This protein binds this small molecule.
Small molecule (SMILES): CC(=O)N[C@H]1[C@H](O[C@H]2[C@H](O)[C@@H](NC(C)=O)CO[C@@H]2CO)O[C@H](CO)[C@@H](O[C@@H]2O[C@H](CO)[C@@H](O)[C@H](O)[C@@H]2O)[C@@H]1O

Binding-site contacts:
Ligand atom C2 contacts residue ASN225 of chain 37.E at 2.5 Å.
Ligand atom C8 contacts residue MET223 of chain 37.E at 3.3 Å (hydrophobic).
Ligand atom O6 contacts residue ASP283 of chain 37.E at 3.8 Å.
Ligand atom C5 contacts residue ASN225 of chain 37.E at 3.6 Å.
Ligand atom C4 contacts residue LYS220 of chain 37.E at 3.4 Å.
Ligand atom O4 contacts residue LYS220 of chain 37.E at 4.2 Å.
Ligand atom C5 contacts residue MET223 of chain 37.E at 4.0 Å (hydrophobic).
Ligand atom O5 contacts residue ASN225 of chain 37.E at 2.3 Å (h-bond).
Ligand atom N2 contacts residue LYS220 of chain 37.E at 4.1 Å.
Ligand atom O6 contacts residue TYR243 of chain 37.E at 4.0 Å.
Ligand atom C7 contacts residue MET223 of chain 37.E at 3.6 Å (hydrophobic).
Ligand atom C8 contacts residue ARG251 of chain 37.E at 3.5 Å.
Ligand atom N2 contacts residue ASN225 of chain 37.E at 3.0 Å (h-bond).
Ligand atom O3 contacts residue LYS220 of chain 37.E at 3.8 Å.
Ligand atom O7 contacts residue SER252 of chain 37.E at 2.9 Å (h-bond).
Ligand atom C8 contacts residue SER252 of chain 37.E at 3.4 Å.
Ligand atom O7 contacts residue LYS220 of chain 37.E at 4.0 Å.
Ligand atom C4 contacts residue ASN225 of chain 37.E at 4.2 Å.
Ligand atom O3 contacts residue ASP283 of chain 37.E at 4.3 Å.
Ligand atom C1 contacts residue ASN225 of chain 37.E at 1.4 Å.
Ligand atom C7 contacts residue SER252 of chain 37.E at 3.5 Å.
Ligand atom C6 contacts residue ASP283 of chain 37.E at 3.8 Å.
Ligand atom C3 contacts residue ASN225 of chain 37.E at 3.8 Å.
Ligand atom C5 contacts residue LYS220 of chain 37.E at 4.0 Å.
Ligand atom O5 contacts residue LYS220 of chain 37.E at 3.4 Å.
Ligand atom C2 contacts residue ASP283 of chain 37.E at 3.8 Å.
Ligand atom O7 contacts residue ASN225 of chain 37.E at 2.9 Å (h-bond).
Ligand atom O7 contacts residue MET223 of chain 37.E at 3.5 Å.
Ligand atom N2 contacts residue MET223 of chain 37.E at 3.8 Å.
Ligand atom C6 contacts residue LYS220 of chain 37.E at 4.0 Å.
Ligand atom O7 contacts residue ARG251 of chain 37.E at 4.3 Å.
Ligand atom C3 contacts residue MET223 of chain 37.E at 3.7 Å (hydrophobic).
Ligand atom C2 contacts residue LYS220 of chain 37.E at 3.7 Å.
Ligand atom C4 contacts residue MET223 of chain 37.E at 4.0 Å (hydrophobic).
Ligand atom C1 contacts residue LYS220 of chain 37.E at 4.2 Å.
Ligand atom C3 contacts residue LYS220 of chain 37.E at 4.1 Å.
Ligand atom C7 contacts residue ARG251 of chain 37.E at 4.0 Å.
Ligand atom C7 contacts residue ASN225 of chain 37.E at 3.1 Å.
Ligand atom O4 contacts residue MET223 of chain 37.E at 3.7 Å.
Ligand atom C1 contacts residue LYS220 of chain 37.E at 4.0 Å.

Sequence of chain 37.E:
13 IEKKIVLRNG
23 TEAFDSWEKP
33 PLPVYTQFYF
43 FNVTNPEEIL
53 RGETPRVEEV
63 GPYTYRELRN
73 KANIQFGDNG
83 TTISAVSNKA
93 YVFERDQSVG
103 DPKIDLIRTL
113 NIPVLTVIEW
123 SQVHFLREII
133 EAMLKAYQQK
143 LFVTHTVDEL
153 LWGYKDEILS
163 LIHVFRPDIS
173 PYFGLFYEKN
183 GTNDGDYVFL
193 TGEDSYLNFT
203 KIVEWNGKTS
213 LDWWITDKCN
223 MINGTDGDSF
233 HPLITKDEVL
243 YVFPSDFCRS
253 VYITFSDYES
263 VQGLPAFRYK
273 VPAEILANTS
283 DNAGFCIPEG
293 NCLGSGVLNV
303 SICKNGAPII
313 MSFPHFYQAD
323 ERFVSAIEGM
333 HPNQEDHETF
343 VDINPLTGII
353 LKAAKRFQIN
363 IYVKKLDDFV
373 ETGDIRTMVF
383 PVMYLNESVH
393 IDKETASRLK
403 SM